This protein binds this small molecule.
Small molecule (SMILES): CC(=O)N[C@@H]1[C@@H](O)[C@H](O)[C@@H](CO)O[C@H]1O

Binding-site contacts:
Ligand atom C2 contacts residue ASN100 of chain 3.B at 3.8 Å.
Ligand atom O7 contacts residue ASN100 of chain 3.B at 4.3 Å.
Ligand atom N2 contacts residue ASN100 of chain 3.B at 3.7 Å.
Ligand atom C7 contacts residue ASN100 of chain 3.B at 4.0 Å.
Ligand atom O5 contacts residue ASN100 of chain 3.B at 3.6 Å (h-bond).
Ligand atom C1 contacts residue ASN100 of chain 3.B at 3.0 Å.
Ligand atom O5 contacts residue TRP103 of chain 3.B at 4.4 Å.

Sequence of chain 3.B:
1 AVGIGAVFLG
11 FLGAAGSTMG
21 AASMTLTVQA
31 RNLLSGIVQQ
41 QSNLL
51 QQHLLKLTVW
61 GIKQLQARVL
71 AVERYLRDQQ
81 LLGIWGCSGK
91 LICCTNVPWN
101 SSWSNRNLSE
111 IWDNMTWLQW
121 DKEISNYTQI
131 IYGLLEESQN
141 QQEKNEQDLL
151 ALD